Binding-site contacts:
Ligand atom C5 contacts residue VAL40 of chain 1.B at 3.6 Å (hydrophobic).
Ligand atom O16 contacts residue LYS41 of chain 1.B at 3.6 Å.
Ligand atom C3 contacts residue VAL40 of chain 1.B at 3.1 Å (hydrophobic).
Ligand atom F10 contacts residue TRP67 of chain 1.A at 3.5 Å.
Ligand atom C4 contacts residue ARG193 of chain 1.A at 3.5 Å.
Ligand atom O55 contacts residue GLN72 of chain 1.A at 3.5 Å (h-bond).
Ligand atom C1 contacts residue VAL40 of chain 1.B at 3.7 Å (hydrophobic).
Ligand atom C22 contacts residue ASP42 of chain 1.B at 3.4 Å.
Ligand atom C15 contacts residue ILE68 of chain 1.A at 3.7 Å (hydrophobic).
Ligand atom C51 contacts residue GLN71 of chain 1.A at 3.7 Å.
Ligand atom F10 contacts residue ARG193 of chain 1.A at 3.6 Å.
Ligand atom C23 contacts residue VAL45 of chain 1.B at 3.4 Å (hydrophobic).
Ligand atom O16 contacts residue ILE68 of chain 1.A at 3.4 Å.
Ligand atom O54 contacts residue GLN71 of chain 1.A at 3.8 Å.
Ligand atom N14 contacts residue VAL40 of chain 1.B at 2.7 Å (h-bond).
Ligand atom C18 contacts residue VAL45 of chain 1.B at 3.5 Å (hydrophobic).
Ligand atom O55 contacts residue ASP42 of chain 1.B at 2.5 Å (salt-bridge).
Ligand atom CL11 contacts residue GLN71 of chain 1.A at 3.4 Å.
Ligand atom C4 contacts residue VAL40 of chain 1.B at 2.9 Å (hydrophobic).
Ligand atom C21 contacts residue GLN72 of chain 1.A at 3.6 Å.
Ligand atom N17 contacts residue VAL45 of chain 1.B at 3.6 Å.
Ligand atom C2 contacts residue VAL40 of chain 1.B at 3.7 Å (hydrophobic).
Ligand atom O16 contacts residue ASP42 of chain 1.B at 3.4 Å (salt-bridge).
Ligand atom C4 contacts residue LYS41 of chain 1.B at 3.7 Å.
Ligand atom C15 contacts residue VAL40 of chain 1.B at 3.7 Å (hydrophobic).
Ligand atom O16 contacts residue VAL40 of chain 1.B at 3.8 Å.
Ligand atom C1 contacts residue TRP67 of chain 1.A at 3.6 Å (hydrophobic).
Ligand atom C12 contacts residue VAL40 of chain 1.B at 3.4 Å (hydrophobic).
Ligand atom O55 contacts residue ASN44 of chain 1.B at 3.1 Å (h-bond).
Ligand atom CL11 contacts residue TRP67 of chain 1.A at 3.4 Å.
Ligand atom F10 contacts residue LYS191 of chain 1.A at 3.4 Å.
Ligand atom C5 contacts residue ARG193 of chain 1.A at 3.4 Å.
Ligand atom C20 contacts residue GLN72 of chain 1.A at 3.6 Å.
Ligand atom C6 contacts residue VAL40 of chain 1.B at 3.7 Å (hydrophobic).
Ligand atom O13 contacts residue GLN71 of chain 1.A at 3.8 Å.
Ligand atom C15 contacts residue VAL45 of chain 1.B at 3.6 Å (hydrophobic).
Ligand atom C23 contacts residue ASP42 of chain 1.B at 3.2 Å.
Ligand atom C6 contacts residue ARG193 of chain 1.A at 3.7 Å.
Ligand atom O16 contacts residue VAL45 of chain 1.B at 3.4 Å.
Ligand atom F10 contacts residue ASP227 of chain 1.A at 3.8 Å.

The small molecule below binds the protein below.
Small molecule (SMILES): COc1ccc(O)cc1NC(=O)NC(=O)c1ccc(F)cc1Cl

Sequence of chain 1.B:
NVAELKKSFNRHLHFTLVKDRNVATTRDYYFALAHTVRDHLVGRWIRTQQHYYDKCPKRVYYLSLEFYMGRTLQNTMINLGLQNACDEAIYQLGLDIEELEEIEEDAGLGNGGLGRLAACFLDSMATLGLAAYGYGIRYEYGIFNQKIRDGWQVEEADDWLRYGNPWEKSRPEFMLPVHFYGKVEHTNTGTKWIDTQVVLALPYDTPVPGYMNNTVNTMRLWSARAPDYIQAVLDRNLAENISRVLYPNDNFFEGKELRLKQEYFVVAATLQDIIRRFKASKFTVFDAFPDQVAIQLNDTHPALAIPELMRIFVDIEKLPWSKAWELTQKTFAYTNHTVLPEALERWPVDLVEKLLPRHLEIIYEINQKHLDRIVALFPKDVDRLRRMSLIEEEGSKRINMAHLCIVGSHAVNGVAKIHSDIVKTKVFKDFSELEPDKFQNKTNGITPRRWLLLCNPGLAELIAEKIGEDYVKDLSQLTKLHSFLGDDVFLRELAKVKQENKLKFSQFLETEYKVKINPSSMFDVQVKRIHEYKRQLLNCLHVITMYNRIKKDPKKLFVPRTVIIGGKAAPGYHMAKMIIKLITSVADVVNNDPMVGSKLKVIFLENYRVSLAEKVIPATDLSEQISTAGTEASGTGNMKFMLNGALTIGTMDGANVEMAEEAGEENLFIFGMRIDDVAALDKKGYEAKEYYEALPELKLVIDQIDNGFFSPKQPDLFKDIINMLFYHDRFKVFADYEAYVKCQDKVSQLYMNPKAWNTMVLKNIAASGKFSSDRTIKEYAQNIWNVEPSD

Sequence of chain 1.A:
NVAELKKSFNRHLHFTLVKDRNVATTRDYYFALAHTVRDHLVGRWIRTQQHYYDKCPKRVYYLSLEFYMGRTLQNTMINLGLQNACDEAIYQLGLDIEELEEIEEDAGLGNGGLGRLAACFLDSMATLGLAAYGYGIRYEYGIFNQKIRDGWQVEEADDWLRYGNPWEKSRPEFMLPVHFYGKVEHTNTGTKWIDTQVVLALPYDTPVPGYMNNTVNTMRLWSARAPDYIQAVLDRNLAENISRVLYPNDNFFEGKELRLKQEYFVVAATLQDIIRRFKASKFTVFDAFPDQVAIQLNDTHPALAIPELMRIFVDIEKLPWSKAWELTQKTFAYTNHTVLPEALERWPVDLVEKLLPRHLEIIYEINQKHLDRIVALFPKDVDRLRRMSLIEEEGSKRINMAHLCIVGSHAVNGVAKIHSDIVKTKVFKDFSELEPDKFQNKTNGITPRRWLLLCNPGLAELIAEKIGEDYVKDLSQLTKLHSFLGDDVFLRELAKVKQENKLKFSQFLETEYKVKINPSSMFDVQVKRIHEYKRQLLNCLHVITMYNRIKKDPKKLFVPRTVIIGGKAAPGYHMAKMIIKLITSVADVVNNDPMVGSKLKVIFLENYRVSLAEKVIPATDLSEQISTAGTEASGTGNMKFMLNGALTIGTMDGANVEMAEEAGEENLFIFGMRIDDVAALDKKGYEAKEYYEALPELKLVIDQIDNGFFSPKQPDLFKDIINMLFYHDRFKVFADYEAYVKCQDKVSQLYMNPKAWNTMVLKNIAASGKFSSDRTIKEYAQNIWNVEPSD